Sequence of chain 1.A:
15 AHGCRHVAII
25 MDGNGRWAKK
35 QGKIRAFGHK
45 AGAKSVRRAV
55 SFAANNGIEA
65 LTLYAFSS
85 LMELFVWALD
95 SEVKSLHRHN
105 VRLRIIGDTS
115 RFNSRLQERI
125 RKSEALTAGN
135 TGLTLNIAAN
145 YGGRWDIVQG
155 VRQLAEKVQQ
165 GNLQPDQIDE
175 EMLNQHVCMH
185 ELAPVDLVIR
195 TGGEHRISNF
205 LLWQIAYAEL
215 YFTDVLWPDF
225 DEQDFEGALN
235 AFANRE

Binding-site contacts:
Ligand atom CAU contacts residue SER99 of chain 1.A at 3.8 Å.
Ligand atom CAM contacts residue ALA92 of chain 1.A at 3.6 Å (hydrophobic).
Ligand atom CBB contacts residue ALA47 of chain 1.A at 3.5 Å (hydrophobic).
Ligand atom CAZ contacts residue VAL50 of chain 1.A at 3.8 Å (hydrophobic).
Ligand atom CAW contacts residue HIS103 of chain 1.A at 3.8 Å.
Ligand atom CAW contacts residue SER55 of chain 1.A at 3.2 Å.
Ligand atom CAS contacts residue HIS103 of chain 1.A at 3.4 Å.
Ligand atom CAK contacts residue LEU93 of chain 1.A at 3.4 Å (hydrophobic).
Ligand atom CAR contacts residue ALA47 of chain 1.A at 3.5 Å (hydrophobic).
Ligand atom CAI contacts residue LEU93 of chain 1.A at 3.3 Å (hydrophobic).
Ligand atom CAG contacts residue LEU100 of chain 1.A at 3.7 Å (hydrophobic).
Ligand atom CAK contacts residue VAL50 of chain 1.A at 3.8 Å (hydrophobic).
Ligand atom CBC contacts residue SER55 of chain 1.A at 3.7 Å.
Ligand atom CAI contacts residue ILE141 of chain 1.A at 3.5 Å (hydrophobic).
Ligand atom CAE contacts residue ARG51 of chain 1.A at 3.8 Å.
Ligand atom NAA contacts residue HIS103 of chain 1.A at 3.3 Å (h-bond).
Ligand atom BRC contacts residue VAL54 of chain 1.A at 3.8 Å.
Ligand atom CAO contacts residue ALA92 of chain 1.A at 3.5 Å (hydrophobic).
Ligand atom CAL contacts residue VAL54 of chain 1.A at 3.4 Å (hydrophobic).
Ligand atom CAN contacts residue SER55 of chain 1.A at 3.0 Å.
Ligand atom CAG contacts residue ARG51 of chain 1.A at 3.7 Å.
Ligand atom NAB contacts residue ARG51 of chain 1.A at 3.0 Å (salt-bridge).
Ligand atom CAE contacts residue GLU96 of chain 1.A at 3.8 Å.
Ligand atom CAY contacts residue VAL50 of chain 1.A at 3.7 Å (hydrophobic).
Ligand atom CAJ contacts residue VAL50 of chain 1.A at 3.6 Å (hydrophobic).
Ligand atom CAF contacts residue GLU96 of chain 1.A at 3.7 Å.
Ligand atom CAP contacts residue GLU96 of chain 1.A at 3.4 Å.
Ligand atom CAX contacts residue ALA92 of chain 1.A at 3.4 Å (hydrophobic).
Ligand atom CAQ contacts residue ARG51 of chain 1.A at 3.9 Å.
Ligand atom CAZ contacts residue GLU96 of chain 1.A at 3.7 Å.
Ligand atom CAP contacts residue VAL50 of chain 1.A at 3.8 Å (hydrophobic).
Ligand atom CAN contacts residue HIS103 of chain 1.A at 3.6 Å.
Ligand atom CBC contacts residue SER99 of chain 1.A at 3.7 Å.
Ligand atom CAQ contacts residue SER99 of chain 1.A at 3.7 Å.
Ligand atom CBD contacts residue ALA47 of chain 1.A at 3.8 Å (hydrophobic).
Ligand atom CAL contacts residue LEU100 of chain 1.A at 3.8 Å (hydrophobic).
Ligand atom BRC contacts residue HIS103 of chain 1.A at 3.4 Å.
Ligand atom BRC contacts residue SER55 of chain 1.A at 3.6 Å.
Ligand atom CAI contacts residue VAL50 of chain 1.A at 3.7 Å (hydrophobic).
Ligand atom CAM contacts residue ALA47 of chain 1.A at 3.8 Å (hydrophobic).

A small-molecule ligand and the protein it binds are described below.
Small molecule (SMILES): NCCc1cc(Br)cc(C#Cc2cccc(C#Cc3cc(Br)cc(CCN)c3)c2)c1